Binding-site contacts:
Ligand atom O1G contacts residue SER180 of chain 1.A at 2.4 Å (h-bond).
Ligand atom C2' contacts residue TYR271 of chain 1.A at 3.4 Å (hydrophobic).
Ligand atom O1A contacts residue ASP190 of chain 1.A at 3.1 Å (salt-bridge).
Ligand atom C5 contacts residue ASP276 of chain 1.A at 3.6 Å.
Ligand atom O1G contacts residue GLY189 of chain 1.A at 2.6 Å (h-bond).
Ligand atom C2' contacts residue GLY274 of chain 1.A at 3.6 Å.
Ligand atom O3G contacts residue ASP190 of chain 1.A at 2.9 Å (salt-bridge).
Ligand atom PG contacts residue MN1 of chain 1.F at 3.4 Å.
Ligand atom O1B contacts residue ARG183 of chain 1.A at 3.0 Å (salt-bridge).
Ligand atom O1A contacts residue MN1 of chain 1.F at 2.2 Å.
Ligand atom O2A contacts residue MN1 of chain 1.E at 3.6 Å.
Ligand atom C4 contacts residue TYR271 of chain 1.A at 3.6 Å (hydrophobic).
Ligand atom O3' contacts residue THR273 of chain 1.A at 3.3 Å (h-bond).
Ligand atom C4' contacts residue PHE272 of chain 1.A at 3.5 Å (hydrophobic).
Ligand atom PA contacts residue MN1 of chain 1.F at 3.3 Å.
Ligand atom C4 contacts residue ASP276 of chain 1.A at 3.7 Å.
Ligand atom C2' contacts residue ASN279 of chain 1.A at 3.5 Å.
Ligand atom O1A contacts residue ASP192 of chain 1.A at 3.0 Å (salt-bridge).
Ligand atom O2B contacts residue SER180 of chain 1.A at 3.1 Å (h-bond).
Ligand atom O1G contacts residue SER188 of chain 1.A at 3.4 Å.
Ligand atom C1' contacts residue TYR271 of chain 1.A at 3.5 Å (hydrophobic).
Ligand atom N3 contacts residue TYR271 of chain 1.A at 3.3 Å (h-bond).
Ligand atom O3B contacts residue MN1 of chain 1.F at 3.6 Å.
Ligand atom O3' contacts residue GLY274 of chain 1.A at 3.3 Å.
Ligand atom O3B contacts residue SER180 of chain 1.A at 3.5 Å (h-bond).
Ligand atom PA contacts residue MN1 of chain 1.E at 3.4 Å.
Ligand atom N3 contacts residue ASP276 of chain 1.A at 3.7 Å.
Ligand atom C3A contacts residue MN1 of chain 1.F at 3.5 Å.
Ligand atom C2 contacts residue TYR271 of chain 1.A at 3.4 Å (hydrophobic).
Ligand atom PB contacts residue MN1 of chain 1.F at 3.1 Å.
Ligand atom O2B contacts residue ASP192 of chain 1.A at 2.9 Å (salt-bridge).
Ligand atom PG contacts residue SER180 of chain 1.A at 3.5 Å.
Ligand atom O2B contacts residue GLY179 of chain 1.A at 3.3 Å.
Ligand atom O2B contacts residue MN1 of chain 1.F at 2.0 Å.
Ligand atom PG contacts residue GLY189 of chain 1.A at 3.5 Å.
Ligand atom N3 contacts residue ASN279 of chain 1.A at 3.0 Å (h-bond).
Ligand atom O3G contacts residue MN1 of chain 1.F at 2.2 Å.
Ligand atom O3' contacts residue ARG183 of chain 1.A at 3.4 Å (salt-bridge).
Ligand atom O1A contacts residue MN1 of chain 1.E at 2.2 Å.
Ligand atom C2 contacts residue ASN279 of chain 1.A at 3.7 Å.

The protein below binds the small molecule below.
Small molecule (SMILES): Nc1ncnc2c1ncn2[C@H]1C[C@H](O)[C@@H](CO[P](=O)(O)C[P](=O)(O)OP(=O)(O)O)O1

Sequence of chain 1.A:
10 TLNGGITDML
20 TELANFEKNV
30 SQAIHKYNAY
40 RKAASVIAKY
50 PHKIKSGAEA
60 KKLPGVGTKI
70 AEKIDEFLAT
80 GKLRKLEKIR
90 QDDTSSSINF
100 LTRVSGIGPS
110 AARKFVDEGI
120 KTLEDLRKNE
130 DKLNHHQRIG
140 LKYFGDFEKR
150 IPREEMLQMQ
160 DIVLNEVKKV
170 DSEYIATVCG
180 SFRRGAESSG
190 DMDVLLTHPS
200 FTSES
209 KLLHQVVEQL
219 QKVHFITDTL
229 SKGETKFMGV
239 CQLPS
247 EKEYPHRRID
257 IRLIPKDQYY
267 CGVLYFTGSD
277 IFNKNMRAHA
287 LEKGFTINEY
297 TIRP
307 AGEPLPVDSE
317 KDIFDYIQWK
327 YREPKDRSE